Sequence of chain 2.D:
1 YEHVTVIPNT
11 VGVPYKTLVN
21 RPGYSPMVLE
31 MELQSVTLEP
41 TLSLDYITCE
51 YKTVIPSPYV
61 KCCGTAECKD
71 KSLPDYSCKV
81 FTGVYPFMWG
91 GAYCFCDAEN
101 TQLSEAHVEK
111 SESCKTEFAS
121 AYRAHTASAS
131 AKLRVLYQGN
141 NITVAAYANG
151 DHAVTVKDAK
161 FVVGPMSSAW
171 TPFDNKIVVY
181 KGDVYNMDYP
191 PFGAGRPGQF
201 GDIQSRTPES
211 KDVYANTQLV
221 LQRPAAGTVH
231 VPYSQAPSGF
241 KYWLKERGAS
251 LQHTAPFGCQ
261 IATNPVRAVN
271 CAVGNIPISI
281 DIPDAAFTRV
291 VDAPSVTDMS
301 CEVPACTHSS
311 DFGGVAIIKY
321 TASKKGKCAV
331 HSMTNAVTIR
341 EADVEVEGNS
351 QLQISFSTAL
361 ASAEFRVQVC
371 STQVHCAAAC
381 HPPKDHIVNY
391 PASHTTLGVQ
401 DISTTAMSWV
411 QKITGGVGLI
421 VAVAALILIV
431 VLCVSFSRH

Sequence of chain 2.E:
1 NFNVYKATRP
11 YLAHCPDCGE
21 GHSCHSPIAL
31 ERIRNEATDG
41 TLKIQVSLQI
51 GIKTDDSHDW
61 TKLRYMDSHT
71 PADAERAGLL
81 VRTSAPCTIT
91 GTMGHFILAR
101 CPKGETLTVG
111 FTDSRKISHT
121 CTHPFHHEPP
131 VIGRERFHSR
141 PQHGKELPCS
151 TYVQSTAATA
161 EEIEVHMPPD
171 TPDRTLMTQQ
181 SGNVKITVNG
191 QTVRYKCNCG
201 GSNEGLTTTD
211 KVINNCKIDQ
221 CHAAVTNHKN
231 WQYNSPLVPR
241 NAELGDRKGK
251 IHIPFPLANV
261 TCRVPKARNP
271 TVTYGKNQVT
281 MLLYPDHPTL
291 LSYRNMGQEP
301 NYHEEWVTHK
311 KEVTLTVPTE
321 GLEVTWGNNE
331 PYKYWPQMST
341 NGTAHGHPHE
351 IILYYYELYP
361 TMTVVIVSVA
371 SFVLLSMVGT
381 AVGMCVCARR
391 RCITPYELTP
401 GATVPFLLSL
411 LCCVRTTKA

Binding-site contacts:
Ligand atom C8 contacts residue ASN259 of chain 2.E at 4.4 Å.
Ligand atom C1 contacts residue ASN259 of chain 2.E at 1.4 Å.
Ligand atom C4 contacts residue ASN259 of chain 2.E at 4.1 Å.
Ligand atom O5 contacts residue ASN259 of chain 2.E at 2.3 Å (h-bond).
Ligand atom O6 contacts residue LYS115 of chain 2.D at 3.5 Å (salt-bridge).
Ligand atom C6 contacts residue LYS115 of chain 2.D at 4.3 Å.
Ligand atom N2 contacts residue ASN259 of chain 2.E at 3.0 Å (h-bond).
Ligand atom C2 contacts residue ASN259 of chain 2.E at 2.4 Å.
Ligand atom O6 contacts residue ASN259 of chain 2.E at 4.4 Å.
Ligand atom O6 contacts residue THR116 of chain 2.D at 3.2 Å (h-bond).
Ligand atom O7 contacts residue GLU117 of chain 2.D at 4.3 Å.
Ligand atom O5 contacts residue THR116 of chain 2.D at 3.8 Å.
Ligand atom C5 contacts residue ASN259 of chain 2.E at 3.6 Å.
Ligand atom C6 contacts residue THR116 of chain 2.D at 4.5 Å.
Ligand atom O7 contacts residue ASN259 of chain 2.E at 2.7 Å (h-bond).
Ligand atom C3 contacts residue ASN259 of chain 2.E at 3.7 Å.
Ligand atom O7 contacts residue LYS181 of chain 2.D at 4.3 Å.
Ligand atom C7 contacts residue ASN259 of chain 2.E at 3.1 Å.

A small-molecule ligand and the protein it binds are described below.
Small molecule (SMILES): CC(=O)N[C@@H]1[C@@H](O)[C@H](O)[C@@H](CO)O[C@H]1O